Sequence of chain 1.A:
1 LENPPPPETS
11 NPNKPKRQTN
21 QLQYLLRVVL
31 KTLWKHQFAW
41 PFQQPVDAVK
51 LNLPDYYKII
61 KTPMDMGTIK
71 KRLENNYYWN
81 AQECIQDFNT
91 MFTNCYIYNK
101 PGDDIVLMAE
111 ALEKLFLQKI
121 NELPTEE

Binding-site contacts:
Ligand atom O3 contacts residue GLN44 of chain 1.A at 3.8 Å.
Ligand atom C7 contacts residue ASP104 of chain 1.A at 3.4 Å.
Ligand atom C27 contacts residue PRO41 of chain 1.A at 3.8 Å (hydrophobic).
Ligand atom N4 contacts residue VAL46 of chain 1.A at 3.6 Å.
Ligand atom C25 contacts residue LEU51 of chain 1.A at 3.7 Å (hydrophobic).
Ligand atom C29 contacts residue LEU51 of chain 1.A at 3.6 Å (hydrophobic).
Ligand atom C5 contacts residue MET108 of chain 1.A at 3.8 Å (hydrophobic).
Ligand atom C17 contacts residue PRO41 of chain 1.A at 3.4 Å (hydrophobic).
Ligand atom C27 contacts residue TRP40 of chain 1.A at 3.5 Å (hydrophobic).
Ligand atom N5 contacts residue ASN99 of chain 1.A at 2.9 Å (h-bond).
Ligand atom C5 contacts residue ILE105 of chain 1.A at 3.9 Å (hydrophobic).
Ligand atom C28 contacts residue LEU51 of chain 1.A at 3.6 Å (hydrophobic).
Ligand atom C18 contacts residue VAL46 of chain 1.A at 3.6 Å (hydrophobic).
Ligand atom C22 contacts residue ASN99 of chain 1.A at 3.6 Å.
Ligand atom N3 contacts residue TRP40 of chain 1.A at 3.8 Å.
Ligand atom C26 contacts residue PRO45 of chain 1.A at 3.7 Å (hydrophobic).
Ligand atom O1 contacts residue ASN99 of chain 1.A at 2.8 Å (h-bond).
Ligand atom C18 contacts residue PHE42 of chain 1.A at 3.7 Å (hydrophobic).
Ligand atom C15 contacts residue PRO41 of chain 1.A at 3.9 Å (hydrophobic).
Ligand atom C19 contacts residue ILE105 of chain 1.A at 3.7 Å (hydrophobic).
Ligand atom C29 contacts residue TRP40 of chain 1.A at 3.5 Å (hydrophobic).
Ligand atom C27 contacts residue GLN44 of chain 1.A at 3.8 Å.
Ligand atom C26 contacts residue PRO41 of chain 1.A at 3.4 Å (hydrophobic).
Ligand atom C28 contacts residue TRP40 of chain 1.A at 3.6 Å (hydrophobic).
Ligand atom C23 contacts residue ILE105 of chain 1.A at 3.8 Å (hydrophobic).
Ligand atom O2 contacts residue PRO45 of chain 1.A at 3.6 Å.
Ligand atom C23 contacts residue ASN99 of chain 1.A at 3.5 Å.
Ligand atom C15 contacts residue LEU51 of chain 1.A at 3.6 Å (hydrophobic).
Ligand atom C26 contacts residue GLN44 of chain 1.A at 3.8 Å.
Ligand atom O2 contacts residue VAL46 of chain 1.A at 3.6 Å.
Ligand atom C9 contacts residue LEU51 of chain 1.A at 3.9 Å (hydrophobic).
Ligand atom O2 contacts residue LEU51 of chain 1.A at 3.6 Å.
Ligand atom O2 contacts residue ASP47 of chain 1.A at 2.9 Å (salt-bridge).
Ligand atom C30 contacts residue TRP40 of chain 1.A at 3.5 Å (hydrophobic).
Ligand atom N5 contacts residue TYR98 of chain 1.A at 3.8 Å.
Ligand atom O3 contacts residue LYS50 of chain 1.A at 3.0 Å (salt-bridge).
Ligand atom C6 contacts residue ASP104 of chain 1.A at 3.7 Å.
Ligand atom C24 contacts residue LEU51 of chain 1.A at 3.5 Å (hydrophobic).
Ligand atom C17 contacts residue VAL46 of chain 1.A at 3.8 Å (hydrophobic).
Ligand atom C4 contacts residue TRP40 of chain 1.A at 3.7 Å (hydrophobic).

The small molecule below binds the protein below.
Small molecule (SMILES): CCS(=O)(=O)Nc1cc(-c2cn(C)c3c(=O)[nH]ccc23)cc2c1ccn2C(C)(c1ccccn1)c1ccccn1